Sequence of chain 1.B:
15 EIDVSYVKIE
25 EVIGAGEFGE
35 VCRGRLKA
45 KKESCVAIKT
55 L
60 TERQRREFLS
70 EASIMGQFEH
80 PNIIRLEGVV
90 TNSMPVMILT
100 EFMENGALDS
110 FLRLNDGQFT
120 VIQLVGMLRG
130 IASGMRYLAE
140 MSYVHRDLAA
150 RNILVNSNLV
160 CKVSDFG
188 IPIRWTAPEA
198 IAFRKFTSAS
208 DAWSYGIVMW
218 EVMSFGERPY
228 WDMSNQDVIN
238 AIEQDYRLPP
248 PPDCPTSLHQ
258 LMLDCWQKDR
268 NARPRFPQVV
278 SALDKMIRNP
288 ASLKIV

Binding-site contacts:
Ligand atom C7 contacts residue LEU153 of chain 1.B at 3.6 Å (hydrophobic).
Ligand atom O5 contacts residue GLU100 of chain 1.B at 3.7 Å.
Ligand atom C25 contacts residue GLY28 of chain 1.B at 3.7 Å.
Ligand atom O5 contacts residue ALA51 of chain 1.B at 3.8 Å.
Ligand atom C27 contacts residue ASN151 of chain 1.B at 3.8 Å.
Ligand atom C9 contacts residue ALA51 of chain 1.B at 3.7 Å (hydrophobic).
Ligand atom C3 contacts residue GLY105 of chain 1.B at 3.5 Å.
Ligand atom C10 contacts residue LEU153 of chain 1.B at 3.4 Å (hydrophobic).
Ligand atom C6 contacts residue ILE27 of chain 1.B at 3.7 Å (hydrophobic).
Ligand atom C8 contacts residue MET102 of chain 1.B at 3.7 Å (hydrophobic).
Ligand atom C27 contacts residue SER163 of chain 1.B at 3.5 Å.
Ligand atom O5 contacts residue MET102 of chain 1.B at 2.7 Å (h-bond).
Ligand atom N1 contacts residue ILE83 of chain 1.B at 3.8 Å.
Ligand atom O5 contacts residue PHE101 of chain 1.B at 3.3 Å.
Ligand atom C6 contacts residue LEU153 of chain 1.B at 3.6 Å (hydrophobic).
Ligand atom N1 contacts residue THR99 of chain 1.B at 3.6 Å (h-bond).
Ligand atom C4 contacts residue MET102 of chain 1.B at 3.2 Å (hydrophobic).
Ligand atom C5 contacts residue ILE27 of chain 1.B at 3.5 Å (hydrophobic).
Ligand atom C8 contacts residue ALA51 of chain 1.B at 3.5 Å (hydrophobic).
Ligand atom C8 contacts residue GLU100 of chain 1.B at 3.7 Å.
Ligand atom C25 contacts residue ILE27 of chain 1.B at 3.5 Å (hydrophobic).
Ligand atom C9 contacts residue THR99 of chain 1.B at 3.2 Å.
Ligand atom C11 contacts residue LEU153 of chain 1.B at 3.7 Å (hydrophobic).
Ligand atom C9 contacts residue ILE83 of chain 1.B at 3.8 Å (hydrophobic).
Ligand atom C3 contacts residue MET102 of chain 1.B at 3.4 Å (hydrophobic).
Ligand atom O6 contacts residue ARG150 of chain 1.B at 3.8 Å.
Ligand atom N4 contacts residue ARG150 of chain 1.B at 2.9 Å (salt-bridge).
Ligand atom N1 contacts residue GLU100 of chain 1.B at 2.8 Å (salt-bridge).
Ligand atom C19 contacts residue LEU153 of chain 1.B at 3.8 Å (hydrophobic).
Ligand atom C27 contacts residue ARG150 of chain 1.B at 3.5 Å.
Ligand atom N1 contacts residue ALA51 of chain 1.B at 3.3 Å.
Ligand atom C28 contacts residue ARG150 of chain 1.B at 3.6 Å.
Ligand atom C15 contacts residue ASP164 of chain 1.B at 3.8 Å.
Ligand atom C14 contacts residue GLU70 of chain 1.B at 3.5 Å.
Ligand atom C4 contacts residue PHE101 of chain 1.B at 3.7 Å (hydrophobic).
Ligand atom C4 contacts residue ILE27 of chain 1.B at 3.8 Å (hydrophobic).
Ligand atom O4 contacts residue GLY28 of chain 1.B at 3.3 Å.
Ligand atom C2 contacts residue GLY105 of chain 1.B at 3.5 Å.
Ligand atom C9 contacts residue LEU153 of chain 1.B at 3.7 Å (hydrophobic).
Ligand atom C1 contacts residue ILE27 of chain 1.B at 3.4 Å (hydrophobic).

The protein below binds the small molecule below.
Small molecule (SMILES): CN[C@@H]1C[C@H]2O[C@@](C)([C@@H]1OC)n1c3ccccc3c3c4c(c5c6ccccc6n2c5c31)C(=O)NC4